This protein binds this small molecule.
Small molecule (SMILES): [H]/N=C(/Nc1ccc2c(ccn2C2CCNCC2)c1)c1cccs1

Sequence of chain 1.D:
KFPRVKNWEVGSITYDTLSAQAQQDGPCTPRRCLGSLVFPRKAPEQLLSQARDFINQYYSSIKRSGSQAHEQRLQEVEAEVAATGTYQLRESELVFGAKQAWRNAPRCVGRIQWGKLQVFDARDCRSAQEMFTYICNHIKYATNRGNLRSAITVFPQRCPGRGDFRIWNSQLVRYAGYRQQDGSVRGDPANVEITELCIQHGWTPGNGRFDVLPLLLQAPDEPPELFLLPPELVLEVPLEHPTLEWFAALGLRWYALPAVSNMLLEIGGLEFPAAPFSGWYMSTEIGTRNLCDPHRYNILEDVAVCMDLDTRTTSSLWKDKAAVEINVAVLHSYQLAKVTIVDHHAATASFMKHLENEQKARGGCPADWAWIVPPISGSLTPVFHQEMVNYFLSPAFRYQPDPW

Binding-site contacts:
Ligand atom N07 contacts residue GLU321 of chain 1.D at 2.4 Å (salt-bridge).
Ligand atom C13 contacts residue VAL296 of chain 1.D at 4.0 Å (hydrophobic).
Ligand atom N19 contacts residue VAL296 of chain 1.D at 3.6 Å.
Ligand atom C14 contacts residue HEM1 of chain 1.FA at 4.0 Å.
Ligand atom C17 contacts residue VAL296 of chain 1.D at 3.7 Å (hydrophobic).
Ligand atom C02 contacts residue PRO294 of chain 1.D at 3.8 Å (hydrophobic).
Ligand atom C05 contacts residue PRO294 of chain 1.D at 3.8 Å (hydrophobic).
Ligand atom S01 contacts residue HEM1 of chain 1.FA at 3.1 Å (h-bond).
Ligand atom C11 contacts residue GLU321 of chain 1.D at 3.1 Å.
Ligand atom C13 contacts residue GLN207 of chain 1.D at 3.6 Å.
Ligand atom C18 contacts residue HEM1 of chain 1.FA at 3.7 Å.
Ligand atom C03 contacts residue PRO294 of chain 1.D at 3.7 Å (hydrophobic).
Ligand atom C05 contacts residue GLY315 of chain 1.D at 3.3 Å.
Ligand atom N08 contacts residue GLU321 of chain 1.D at 2.8 Å (salt-bridge).
Ligand atom C06 contacts residue PRO294 of chain 1.D at 4.0 Å (hydrophobic).
Ligand atom C05 contacts residue SER314 of chain 1.D at 3.7 Å.
Ligand atom C05 contacts residue HEM1 of chain 1.FA at 3.6 Å.
Ligand atom S01 contacts residue GLY315 of chain 1.D at 3.9 Å.
Ligand atom N08 contacts residue TRP316 of chain 1.D at 3.1 Å (h-bond).
Ligand atom C04 contacts residue PHE313 of chain 1.D at 3.5 Å (hydrophobic).
Ligand atom C03 contacts residue VAL296 of chain 1.D at 3.5 Å (hydrophobic).
Ligand atom C16 contacts residue HEM1 of chain 1.FA at 3.5 Å.
Ligand atom C05 contacts residue PHE313 of chain 1.D at 3.7 Å (hydrophobic).
Ligand atom C06 contacts residue HEM1 of chain 1.FA at 4.0 Å.
Ligand atom C04 contacts residue GLY315 of chain 1.D at 4.1 Å.
Ligand atom N08 contacts residue HEM1 of chain 1.FA at 3.4 Å.
Ligand atom C18 contacts residue VAL296 of chain 1.D at 3.7 Å (hydrophobic).
Ligand atom C17 contacts residue HEM1 of chain 1.FA at 3.3 Å.
Ligand atom C14 contacts residue VAL296 of chain 1.D at 3.5 Å (hydrophobic).
Ligand atom C04 contacts residue VAL296 of chain 1.D at 3.7 Å (hydrophobic).
Ligand atom C25 contacts residue HEM1 of chain 1.FA at 3.4 Å.
Ligand atom C12 contacts residue GLU321 of chain 1.D at 3.3 Å.
Ligand atom C06 contacts residue GLU321 of chain 1.D at 3.4 Å.
Ligand atom C04 contacts residue PRO294 of chain 1.D at 3.4 Å (hydrophobic).
Ligand atom C16 contacts residue VAL296 of chain 1.D at 4.1 Å (hydrophobic).
Ligand atom C15 contacts residue HEM1 of chain 1.FA at 3.6 Å.
Ligand atom C04 contacts residue SER314 of chain 1.D at 4.2 Å.
Ligand atom C15 contacts residue VAL296 of chain 1.D at 3.5 Å (hydrophobic).
Ligand atom C11 contacts residue HEM1 of chain 1.FA at 4.0 Å.
Ligand atom C12 contacts residue GLN207 of chain 1.D at 4.0 Å.